This small molecule binds to this protein.
Small molecule (SMILES): CC(=O)N[C@H]1[C@H](O[C@H]2[C@H](O)[C@@H](NC(C)=O)CO[C@@H]2CO)O[C@H](CO)[C@@H](O)[C@@H]1O

Binding-site contacts:
Ligand atom O5 contacts residue ALA62 of chain 1.D at 3.7 Å.
Ligand atom O6 contacts residue ARG306 of chain 1.D at 4.5 Å.
Ligand atom C1 contacts residue ASN61 of chain 1.D at 1.4 Å.
Ligand atom C7 contacts residue ASN61 of chain 1.D at 3.3 Å.
Ligand atom O5 contacts residue THR63 of chain 1.D at 3.6 Å.
Ligand atom O6 contacts residue ASN61 of chain 1.D at 4.1 Å.
Ligand atom C8 contacts residue ASN61 of chain 1.D at 4.4 Å.
Ligand atom O5 contacts residue ASN61 of chain 1.D at 2.4 Å (h-bond).
Ligand atom C6 contacts residue THR63 of chain 1.D at 3.6 Å.
Ligand atom C6 contacts residue ALA62 of chain 1.D at 3.6 Å (hydrophobic).
Ligand atom C7 contacts residue ILE26 of chain 1.D at 4.5 Å (hydrophobic).
Ligand atom N2 contacts residue ASN61 of chain 1.D at 2.9 Å (h-bond).
Ligand atom C5 contacts residue THR63 of chain 1.D at 4.1 Å.
Ligand atom O6 contacts residue ARG43 of chain 1.D at 4.2 Å.
Ligand atom C5 contacts residue ASN61 of chain 1.D at 3.7 Å.
Ligand atom C5 contacts residue ALA62 of chain 1.D at 4.3 Å (hydrophobic).
Ligand atom O6 contacts residue ALA62 of chain 1.D at 2.4 Å (h-bond).
Ligand atom C3 contacts residue ASN61 of chain 1.D at 3.8 Å.
Ligand atom C4 contacts residue ASN61 of chain 1.D at 4.2 Å.
Ligand atom C2 contacts residue ASN61 of chain 1.D at 2.5 Å.
Ligand atom O7 contacts residue SER85 of chain 1.D at 3.8 Å.
Ligand atom O7 contacts residue ASN28 of chain 1.D at 4.2 Å.
Ligand atom O7 contacts residue ASN61 of chain 1.D at 3.3 Å (h-bond).
Ligand atom O6 contacts residue THR63 of chain 1.D at 3.6 Å.
Ligand atom C8 contacts residue ILE26 of chain 1.D at 3.8 Å (hydrophobic).

Sequence of chain 1.D:
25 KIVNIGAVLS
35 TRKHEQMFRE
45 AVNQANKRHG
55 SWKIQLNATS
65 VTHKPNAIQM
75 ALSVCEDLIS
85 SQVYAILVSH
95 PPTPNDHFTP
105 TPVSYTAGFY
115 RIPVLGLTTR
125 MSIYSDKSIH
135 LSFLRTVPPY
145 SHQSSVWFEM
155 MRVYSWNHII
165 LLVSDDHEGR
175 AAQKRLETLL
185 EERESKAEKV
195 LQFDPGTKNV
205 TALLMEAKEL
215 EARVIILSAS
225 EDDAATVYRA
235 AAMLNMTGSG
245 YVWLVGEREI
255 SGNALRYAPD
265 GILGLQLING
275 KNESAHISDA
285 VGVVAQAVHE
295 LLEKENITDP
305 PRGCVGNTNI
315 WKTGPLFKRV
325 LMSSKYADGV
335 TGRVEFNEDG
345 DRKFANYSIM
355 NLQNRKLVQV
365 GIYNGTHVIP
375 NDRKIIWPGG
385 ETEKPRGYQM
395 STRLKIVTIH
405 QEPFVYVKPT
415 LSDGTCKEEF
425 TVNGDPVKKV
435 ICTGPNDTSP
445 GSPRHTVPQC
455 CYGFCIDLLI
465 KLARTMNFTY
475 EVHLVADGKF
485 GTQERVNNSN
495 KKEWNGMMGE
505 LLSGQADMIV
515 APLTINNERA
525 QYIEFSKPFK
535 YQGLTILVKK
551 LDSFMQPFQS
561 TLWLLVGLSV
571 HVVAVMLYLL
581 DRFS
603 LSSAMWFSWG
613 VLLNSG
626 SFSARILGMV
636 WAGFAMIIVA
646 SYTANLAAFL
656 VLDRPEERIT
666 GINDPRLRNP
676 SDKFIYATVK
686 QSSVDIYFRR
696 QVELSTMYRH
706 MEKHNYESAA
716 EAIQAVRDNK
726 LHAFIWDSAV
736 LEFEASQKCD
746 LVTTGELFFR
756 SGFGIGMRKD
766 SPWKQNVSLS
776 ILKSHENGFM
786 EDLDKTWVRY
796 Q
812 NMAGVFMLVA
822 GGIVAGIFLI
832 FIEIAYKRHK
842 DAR